The protein below binds the small molecule below.
Small molecule (SMILES): CC(=O)N[C@@H]1[C@@H](O)[C@H](O)[C@@H](CO)O[C@H]1O

Binding-site contacts:
Ligand atom O7 contacts residue ARG89 of chain 1.E at 4.2 Å.
Ligand atom C8 contacts residue PHE90 of chain 1.E at 4.4 Å (hydrophobic).
Ligand atom C2 contacts residue ASN67 of chain 1.E at 2.4 Å.
Ligand atom O7 contacts residue MET118 of chain 1.E at 3.5 Å.
Ligand atom C7 contacts residue MET118 of chain 1.E at 3.8 Å (hydrophobic).
Ligand atom C3 contacts residue ASN67 of chain 1.E at 3.6 Å.
Ligand atom C4 contacts residue ASN67 of chain 1.E at 4.2 Å.
Ligand atom O3 contacts residue ASN67 of chain 1.E at 3.8 Å.
Ligand atom C1 contacts residue ASN67 of chain 1.E at 1.4 Å.
Ligand atom C8 contacts residue MET118 of chain 1.E at 4.1 Å (hydrophobic).
Ligand atom C5 contacts residue ASN67 of chain 1.E at 3.7 Å.
Ligand atom C7 contacts residue ASN67 of chain 1.E at 3.8 Å.
Ligand atom O7 contacts residue ASN67 of chain 1.E at 4.5 Å.
Ligand atom O5 contacts residue ASN67 of chain 1.E at 2.4 Å (h-bond).
Ligand atom N2 contacts residue ASN67 of chain 1.E at 3.3 Å (h-bond).
Ligand atom C8 contacts residue ASN67 of chain 1.E at 3.6 Å.

Sequence of chain 1.E:
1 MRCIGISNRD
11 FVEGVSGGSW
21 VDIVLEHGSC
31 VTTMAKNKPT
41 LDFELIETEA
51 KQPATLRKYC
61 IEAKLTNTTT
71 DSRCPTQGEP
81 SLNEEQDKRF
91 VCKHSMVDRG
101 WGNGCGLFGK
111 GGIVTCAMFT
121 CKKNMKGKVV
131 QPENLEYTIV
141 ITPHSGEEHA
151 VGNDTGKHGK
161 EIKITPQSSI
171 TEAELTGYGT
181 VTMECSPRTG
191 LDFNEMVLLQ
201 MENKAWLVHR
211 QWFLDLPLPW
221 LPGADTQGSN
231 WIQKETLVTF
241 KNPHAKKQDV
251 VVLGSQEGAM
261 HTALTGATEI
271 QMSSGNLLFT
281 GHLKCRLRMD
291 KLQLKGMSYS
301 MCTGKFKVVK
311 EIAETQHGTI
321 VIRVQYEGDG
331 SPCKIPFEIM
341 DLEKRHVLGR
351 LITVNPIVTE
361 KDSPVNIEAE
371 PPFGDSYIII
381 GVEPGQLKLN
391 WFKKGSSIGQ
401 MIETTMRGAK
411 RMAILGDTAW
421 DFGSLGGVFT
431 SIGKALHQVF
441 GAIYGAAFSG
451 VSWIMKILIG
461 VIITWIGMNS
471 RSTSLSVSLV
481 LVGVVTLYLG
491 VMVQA